The small molecule below binds the protein below.
Small molecule (SMILES): CC(=O)N[C@H]1[C@H](O[C@H]2[C@H](O)[C@@H](NC(C)=O)CO[C@@H]2CO)O[C@H](CO)[C@@H](O)[C@@H]1O

Binding-site contacts:
Ligand atom C5 contacts residue ASN122 of chain 1.A at 3.6 Å.
Ligand atom O7 contacts residue ALA123 of chain 1.A at 4.4 Å.
Ligand atom C1 contacts residue ASN122 of chain 1.A at 1.4 Å.
Ligand atom C3 contacts residue ASN122 of chain 1.A at 3.9 Å.
Ligand atom N2 contacts residue ASN122 of chain 1.A at 3.0 Å (h-bond).
Ligand atom C2 contacts residue ASN122 of chain 1.A at 2.6 Å.
Ligand atom O7 contacts residue VAL171 of chain 1.A at 3.9 Å.
Ligand atom C7 contacts residue VAL171 of chain 1.A at 4.5 Å (hydrophobic).
Ligand atom C6 contacts residue VAL127 of chain 1.A at 3.7 Å (hydrophobic).
Ligand atom C5 contacts residue VAL127 of chain 1.A at 3.8 Å (hydrophobic).
Ligand atom O7 contacts residue GLU169 of chain 1.A at 4.2 Å.
Ligand atom O5 contacts residue VAL127 of chain 1.A at 4.4 Å.
Ligand atom C7 contacts residue ASN122 of chain 1.A at 3.4 Å.
Ligand atom O7 contacts residue ASN122 of chain 1.A at 4.0 Å.
Ligand atom C8 contacts residue GLU169 of chain 1.A at 3.3 Å.
Ligand atom C7 contacts residue GLU169 of chain 1.A at 4.2 Å.
Ligand atom O5 contacts residue ASN122 of chain 1.A at 2.3 Å (h-bond).
Ligand atom C8 contacts residue LYS129 of chain 1.A at 4.4 Å.
Ligand atom C4 contacts residue ASN122 of chain 1.A at 4.3 Å.
Ligand atom C8 contacts residue ASN122 of chain 1.A at 3.5 Å.

Sequence of chain 1.A:
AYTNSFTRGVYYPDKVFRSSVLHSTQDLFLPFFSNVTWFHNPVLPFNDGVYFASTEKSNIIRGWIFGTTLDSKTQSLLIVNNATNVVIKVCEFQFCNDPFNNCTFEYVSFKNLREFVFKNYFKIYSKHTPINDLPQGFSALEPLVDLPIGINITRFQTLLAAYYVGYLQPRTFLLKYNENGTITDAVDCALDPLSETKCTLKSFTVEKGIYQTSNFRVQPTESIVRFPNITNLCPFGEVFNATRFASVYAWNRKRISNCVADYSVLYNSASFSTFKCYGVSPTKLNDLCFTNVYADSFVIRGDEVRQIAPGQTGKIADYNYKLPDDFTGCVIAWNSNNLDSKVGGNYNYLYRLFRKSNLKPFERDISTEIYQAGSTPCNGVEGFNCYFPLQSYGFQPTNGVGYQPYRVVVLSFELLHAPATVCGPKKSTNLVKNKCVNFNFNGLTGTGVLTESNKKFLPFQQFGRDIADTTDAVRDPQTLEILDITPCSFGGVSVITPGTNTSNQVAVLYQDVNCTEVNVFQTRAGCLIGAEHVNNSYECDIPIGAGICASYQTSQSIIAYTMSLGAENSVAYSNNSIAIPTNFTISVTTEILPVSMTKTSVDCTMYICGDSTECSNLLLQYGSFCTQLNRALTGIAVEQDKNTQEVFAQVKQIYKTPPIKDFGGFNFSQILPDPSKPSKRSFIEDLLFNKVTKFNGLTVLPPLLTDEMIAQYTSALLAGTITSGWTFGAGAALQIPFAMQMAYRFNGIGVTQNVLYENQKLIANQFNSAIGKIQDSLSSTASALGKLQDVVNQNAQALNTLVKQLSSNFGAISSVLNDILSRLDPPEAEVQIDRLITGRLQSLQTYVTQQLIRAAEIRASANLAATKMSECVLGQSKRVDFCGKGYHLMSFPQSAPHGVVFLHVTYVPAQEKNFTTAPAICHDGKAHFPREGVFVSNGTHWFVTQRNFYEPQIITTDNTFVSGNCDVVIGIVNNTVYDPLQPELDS